Binding-site contacts:
Ligand atom C contacts residue TYR102 of chain 2.A at 3.4 Å (hydrophobic).
Ligand atom CG contacts residue TYR276 of chain 2.A at 3.4 Å (hydrophobic).
Ligand atom OG contacts residue ASN321 of chain 2.A at 3.4 Å (h-bond).
Ligand atom CG contacts residue HIS199 of chain 2.A at 3.4 Å.
Ligand atom N contacts residue ARG238 of chain 2.A at 3.5 Å (salt-bridge).
Ligand atom OH contacts residue ALA300 of chain 2.A at 2.6 Å (h-bond).
Ligand atom OD1 contacts residue HIS199 of chain 2.A at 3.4 Å.
Ligand atom OH contacts residue GLY299 of chain 2.A at 3.0 Å.
Ligand atom CA contacts residue ARG238 of chain 2.A at 3.5 Å.
Ligand atom N contacts residue GLU202 of chain 2.A at 3.5 Å (salt-bridge).
Ligand atom CA contacts residue GLU202 of chain 2.A at 3.6 Å.
Ligand atom O contacts residue GLN203 of chain 2.A at 2.9 Å (h-bond).
Ligand atom OD1 contacts residue ARG238 of chain 2.A at 2.9 Å (salt-bridge).
Ligand atom CB contacts residue TYR276 of chain 2.A at 3.0 Å (hydrophobic).
Ligand atom ND2 contacts residue TYR102 of chain 2.A at 3.1 Å.
Ligand atom O contacts residue ARG238 of chain 2.A at 2.8 Å (salt-bridge).
Ligand atom CG contacts residue GLU202 of chain 2.A at 3.6 Å.
Ligand atom CB contacts residue GLU202 of chain 2.A at 3.4 Å.
Ligand atom N contacts residue GLU202 of chain 2.A at 3.0 Å (salt-bridge).
Ligand atom O contacts residue ASN321 of chain 2.A at 2.8 Å (h-bond).
Ligand atom OD1 contacts residue GLN239 of chain 2.A at 2.9 Å (h-bond).
Ligand atom O contacts residue GLU202 of chain 2.A at 3.5 Å.
Ligand atom N contacts residue GLU202 of chain 2.A at 3.0 Å (salt-bridge).
Ligand atom C contacts residue TYR102 of chain 2.A at 3.6 Å (hydrophobic).
Ligand atom O contacts residue ALA317 of chain 2.A at 3.6 Å (h-bond).
Ligand atom C contacts residue ARG238 of chain 2.A at 3.0 Å.
Ligand atom N contacts residue TYR102 of chain 2.A at 3.4 Å (h-bond).
Ligand atom CG contacts residue TYR102 of chain 2.A at 3.5 Å (hydrophobic).
Ligand atom ND2 contacts residue GLN239 of chain 2.A at 3.0 Å (h-bond).
Ligand atom O contacts residue GLU202 of chain 2.A at 2.9 Å (salt-bridge).
Ligand atom O contacts residue TYR102 of chain 2.A at 3.5 Å.
Ligand atom OD1 contacts residue TYR102 of chain 2.A at 3.5 Å.
Ligand atom O contacts residue ASN321 of chain 2.A at 2.6 Å (h-bond).
Ligand atom CE1 contacts residue THR302 of chain 2.A at 3.4 Å.
Ligand atom CB contacts residue GLU202 of chain 2.A at 3.5 Å.
Ligand atom ND2 contacts residue HIS199 of chain 2.A at 3.2 Å (h-bond).
Ligand atom CD1 contacts residue THR302 of chain 2.A at 3.5 Å.
Ligand atom C contacts residue ASN321 of chain 2.A at 3.3 Å.
Ligand atom O contacts residue ILE318 of chain 2.A at 3.4 Å.
Ligand atom CB contacts residue TRP296 of chain 2.A at 3.5 Å (hydrophobic).

Sequence of chain 2.A:
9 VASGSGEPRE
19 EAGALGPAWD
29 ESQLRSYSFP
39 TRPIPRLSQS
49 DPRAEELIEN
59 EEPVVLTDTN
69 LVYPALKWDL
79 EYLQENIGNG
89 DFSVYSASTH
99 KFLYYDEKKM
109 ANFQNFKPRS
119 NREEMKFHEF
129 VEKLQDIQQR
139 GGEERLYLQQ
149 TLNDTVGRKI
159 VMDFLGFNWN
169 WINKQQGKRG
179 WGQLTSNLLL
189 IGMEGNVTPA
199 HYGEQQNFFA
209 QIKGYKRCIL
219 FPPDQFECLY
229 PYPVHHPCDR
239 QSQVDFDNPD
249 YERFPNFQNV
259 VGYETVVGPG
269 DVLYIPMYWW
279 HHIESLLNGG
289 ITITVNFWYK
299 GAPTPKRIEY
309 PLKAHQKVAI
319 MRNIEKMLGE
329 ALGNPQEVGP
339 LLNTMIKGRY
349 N

Sequence of chain 1.A:
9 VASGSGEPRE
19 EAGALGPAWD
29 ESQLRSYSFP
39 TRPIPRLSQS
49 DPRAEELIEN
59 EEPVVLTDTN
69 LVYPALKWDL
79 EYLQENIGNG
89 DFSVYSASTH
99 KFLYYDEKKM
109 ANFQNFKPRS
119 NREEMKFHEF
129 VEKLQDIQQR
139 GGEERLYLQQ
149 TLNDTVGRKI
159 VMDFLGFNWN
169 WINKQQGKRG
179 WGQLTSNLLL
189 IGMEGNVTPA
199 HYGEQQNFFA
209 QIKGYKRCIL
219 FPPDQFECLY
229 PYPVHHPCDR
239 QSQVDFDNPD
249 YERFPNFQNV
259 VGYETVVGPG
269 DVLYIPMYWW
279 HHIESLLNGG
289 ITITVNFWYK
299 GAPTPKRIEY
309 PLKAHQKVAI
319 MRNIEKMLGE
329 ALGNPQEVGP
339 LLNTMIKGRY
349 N

A protein and the small-molecule ligand that binds it are described below.
Small molecule (SMILES): CC[C@H](C)[C@H](NC(=O)[C@@H]1CCCN1C(=O)[C@H](C)NC(=O)[C@H](CC(N)=O)NC(=O)[C@@H](NC(=O)[C@H](CCC(=O)O)NC(=O)[C@H](CS)NC(=O)[C@H](CC(=O)O)NC(=O)[C@H](Cc1ccc(O)cc1)NC(=O)[C@H](CO)NC(=O)[C@@H](NC(=O)[C@H](CC(C)C)NC(=O)[C@H](C)N)[C@@H](C)O)C(C)C)C(=O)O